This protein binds this small molecule.
Small molecule (SMILES): O=C(Cc1ccc(O)cc1)Nc1ncc(-c2ccc(O)cc2)nc1Cc1ccccc1

Binding-site contacts:
Ligand atom C5 contacts residue PHE179 of chain 1.B at 3.4 Å (hydrophobic).
Ligand atom O33 contacts residue ILE221 of chain 1.B at 3.6 Å.
Ligand atom C31 contacts residue HIS283 of chain 1.B at 3.1 Å.
Ligand atom C14 contacts residue SER143 of chain 1.B at 3.2 Å.
Ligand atom C10 contacts residue ASP118 of chain 1.B at 3.1 Å.
Ligand atom C14 contacts residue VAL144 of chain 1.B at 3.7 Å (hydrophobic).
Ligand atom C30 contacts residue PHE284 of chain 1.B at 3.4 Å (hydrophobic).
Ligand atom C28 contacts residue PHE259 of chain 1.B at 3.5 Å (hydrophobic).
Ligand atom C26 contacts residue PHE259 of chain 1.B at 3.5 Å (hydrophobic).
Ligand atom C31 contacts residue LEU183 of chain 1.B at 3.4 Å (hydrophobic).
Ligand atom C12 contacts residue VAL144 of chain 1.B at 3.6 Å (hydrophobic).
Ligand atom O25 contacts residue ASP160 of chain 1.B at 3.4 Å (salt-bridge).
Ligand atom C13 contacts residue PHE260 of chain 1.B at 3.3 Å (hydrophobic).
Ligand atom C12 contacts residue PHE260 of chain 1.B at 3.3 Å (hydrophobic).
Ligand atom C11 contacts residue PHE260 of chain 1.B at 3.5 Å (hydrophobic).
Ligand atom C10 contacts residue TRP119 of chain 1.B at 3.5 Å (hydrophobic).
Ligand atom C29 contacts residue LEU183 of chain 1.B at 3.6 Å (hydrophobic).
Ligand atom C23 contacts residue ASP160 of chain 1.B at 3.3 Å.
Ligand atom C13 contacts residue SER143 of chain 1.B at 3.1 Å.
Ligand atom N4 contacts residue PRO218 of chain 1.B at 3.6 Å.
Ligand atom C26 contacts residue PHE260 of chain 1.B at 3.4 Å (hydrophobic).
Ligand atom C22 contacts residue ASP160 of chain 1.B at 3.3 Å.
Ligand atom C12 contacts residue ASP118 of chain 1.B at 3.6 Å.
Ligand atom C29 contacts residue SER187 of chain 1.B at 3.6 Å.
Ligand atom C13 contacts residue VAL144 of chain 1.B at 3.7 Å (hydrophobic).
Ligand atom N1 contacts residue ASP118 of chain 1.B at 3.6 Å.
Ligand atom C31 contacts residue PHE284 of chain 1.B at 3.7 Å (hydrophobic).
Ligand atom C30 contacts residue LEU183 of chain 1.B at 3.1 Å (hydrophobic).
Ligand atom C21 contacts residue ASP160 of chain 1.B at 3.5 Å.
Ligand atom C5 contacts residue PRO218 of chain 1.B at 3.4 Å (hydrophobic).
Ligand atom C29 contacts residue HIS283 of chain 1.B at 3.6 Å.
Ligand atom C16 contacts residue ILE221 of chain 1.B at 3.7 Å (hydrophobic).
Ligand atom O17 contacts residue TRP154 of chain 1.B at 3.6 Å.
Ligand atom O17 contacts residue SER143 of chain 1.B at 2.7 Å (h-bond).
Ligand atom C30 contacts residue HIS283 of chain 1.B at 3.3 Å.
Ligand atom C14 contacts residue PHE260 of chain 1.B at 3.8 Å (hydrophobic).
Ligand atom C16 contacts residue PHE260 of chain 1.B at 3.6 Å (hydrophobic).
Ligand atom O17 contacts residue PHE260 of chain 1.B at 3.8 Å.
Ligand atom O17 contacts residue VAL144 of chain 1.B at 3.6 Å.
Ligand atom C15 contacts residue PHE260 of chain 1.B at 3.7 Å (hydrophobic).

Sequence of chain 1.B:
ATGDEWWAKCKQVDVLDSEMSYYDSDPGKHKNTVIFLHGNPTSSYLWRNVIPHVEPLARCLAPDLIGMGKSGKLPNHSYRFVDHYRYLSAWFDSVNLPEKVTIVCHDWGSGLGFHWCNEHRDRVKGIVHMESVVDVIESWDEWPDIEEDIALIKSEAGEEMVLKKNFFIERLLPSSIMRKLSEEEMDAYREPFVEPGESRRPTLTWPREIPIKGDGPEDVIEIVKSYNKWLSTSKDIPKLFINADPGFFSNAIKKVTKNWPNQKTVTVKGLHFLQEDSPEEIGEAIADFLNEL